Sequence of chain 1.B:
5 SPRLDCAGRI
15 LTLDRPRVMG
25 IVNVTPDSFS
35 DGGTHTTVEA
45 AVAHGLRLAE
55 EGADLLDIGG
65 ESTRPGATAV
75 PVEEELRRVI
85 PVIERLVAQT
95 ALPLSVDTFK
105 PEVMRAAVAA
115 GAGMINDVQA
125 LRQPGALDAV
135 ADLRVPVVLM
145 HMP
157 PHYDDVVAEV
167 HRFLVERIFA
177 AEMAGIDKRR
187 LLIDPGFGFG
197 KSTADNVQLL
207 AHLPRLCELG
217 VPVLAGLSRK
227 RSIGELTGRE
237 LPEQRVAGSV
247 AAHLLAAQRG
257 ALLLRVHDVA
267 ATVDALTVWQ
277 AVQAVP

This protein binds this small molecule.
Small molecule (SMILES): Nc1ccc(C(=O)O)cc1

Sequence of chain 1.D:
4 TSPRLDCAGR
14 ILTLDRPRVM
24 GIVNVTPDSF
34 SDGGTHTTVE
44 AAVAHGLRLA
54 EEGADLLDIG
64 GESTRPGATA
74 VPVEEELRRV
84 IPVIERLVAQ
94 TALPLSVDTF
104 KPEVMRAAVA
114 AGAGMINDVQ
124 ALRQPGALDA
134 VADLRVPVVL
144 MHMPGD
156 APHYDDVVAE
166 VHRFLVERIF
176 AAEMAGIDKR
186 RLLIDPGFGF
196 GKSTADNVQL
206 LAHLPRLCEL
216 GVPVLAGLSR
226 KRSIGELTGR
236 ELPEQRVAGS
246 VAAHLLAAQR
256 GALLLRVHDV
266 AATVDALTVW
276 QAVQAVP

Binding-site contacts:
Ligand atom C1 contacts residue GLY37 of chain 1.B at 4.2 Å.
Ligand atom C1 contacts residue VAL242 of chain 1.D at 4.5 Å (hydrophobic).
Ligand atom C3 contacts residue ALA243 of chain 1.D at 4.3 Å (hydrophobic).
Ligand atom C2 contacts residue ALA243 of chain 1.D at 3.7 Å (hydrophobic).
Ligand atom C1' contacts residue VAL246 of chain 1.D at 4.4 Å (hydrophobic).
Ligand atom C6 contacts residue ALA267 of chain 1.D at 4.0 Å (hydrophobic).
Ligand atom N4 contacts residue GLY36 of chain 1.B at 4.0 Å.
Ligand atom O1' contacts residue ALA243 of chain 1.D at 3.7 Å.
Ligand atom C1' contacts residue VAL246 of chain 1.C at 4.3 Å (hydrophobic).
Ligand atom O1' contacts residue ALA267 of chain 1.C at 4.3 Å.
Ligand atom C4 contacts residue GLY37 of chain 1.B at 3.5 Å.
Ligand atom C6 contacts residue GLY37 of chain 1.B at 3.7 Å.
Ligand atom C6 contacts residue VAL242 of chain 1.D at 3.5 Å (hydrophobic).
Ligand atom C1 contacts residue ALA243 of chain 1.D at 4.0 Å (hydrophobic).
Ligand atom C1' contacts residue ALA243 of chain 1.D at 3.9 Å (hydrophobic).
Ligand atom O1' contacts residue VAL246 of chain 1.C at 3.2 Å.
Ligand atom C4 contacts residue GLY36 of chain 1.B at 4.3 Å.
Ligand atom O2' contacts residue VAL246 of chain 1.D at 3.5 Å.
Ligand atom O2' contacts residue ALA243 of chain 1.C at 3.5 Å.
Ligand atom N4 contacts residue SER34 of chain 1.B at 4.0 Å.
Ligand atom C2 contacts residue VAL242 of chain 1.C at 3.9 Å (hydrophobic).
Ligand atom O1' contacts residue ALA243 of chain 1.C at 4.2 Å.
Ligand atom C2 contacts residue ALA267 of chain 1.C at 3.5 Å (hydrophobic).
Ligand atom O2' contacts residue ALA267 of chain 1.D at 3.8 Å.
Ligand atom C1' contacts residue ALA243 of chain 1.C at 3.8 Å (hydrophobic).
Ligand atom C3 contacts residue VAL242 of chain 1.C at 4.0 Å (hydrophobic).
Ligand atom N4 contacts residue GLY37 of chain 1.B at 3.5 Å (h-bond).
Ligand atom C5 contacts residue VAL242 of chain 1.D at 3.5 Å (hydrophobic).
Ligand atom O2' contacts residue ALA243 of chain 1.D at 4.5 Å.
Ligand atom C6 contacts residue ALA243 of chain 1.D at 4.4 Å (hydrophobic).
Ligand atom C2 contacts residue GLY37 of chain 1.B at 4.5 Å.
Ligand atom C5 contacts residue GLY37 of chain 1.B at 3.4 Å.
Ligand atom C3 contacts residue ALA267 of chain 1.C at 3.9 Å (hydrophobic).
Ligand atom C3 contacts residue GLY37 of chain 1.B at 4.3 Å.
Ligand atom C1 contacts residue ALA243 of chain 1.C at 4.3 Å (hydrophobic).

Sequence of chain 1.C:
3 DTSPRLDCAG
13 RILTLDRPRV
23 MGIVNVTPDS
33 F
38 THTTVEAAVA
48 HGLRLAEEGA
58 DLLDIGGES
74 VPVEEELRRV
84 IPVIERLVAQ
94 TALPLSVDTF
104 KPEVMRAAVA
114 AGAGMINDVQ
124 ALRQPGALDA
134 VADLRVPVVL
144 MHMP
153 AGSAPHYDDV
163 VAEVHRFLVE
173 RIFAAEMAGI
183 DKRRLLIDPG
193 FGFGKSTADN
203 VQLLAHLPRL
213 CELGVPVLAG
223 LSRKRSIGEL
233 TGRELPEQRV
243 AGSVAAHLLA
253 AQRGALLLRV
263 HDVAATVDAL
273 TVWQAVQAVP